Binding-site contacts:
Ligand atom CG2 contacts residue PHE289 of chain 1.B at 3.3 Å (hydrophobic).
Ligand atom CA contacts residue GLU154 of chain 1.B at 3.3 Å.
Ligand atom CG1 contacts residue ASP185 of chain 1.B at 3.4 Å.
Ligand atom OG1 contacts residue LYS195 of chain 1.B at 3.1 Å (salt-bridge).
Ligand atom N contacts residue GLU279 of chain 1.B at 2.9 Å (salt-bridge).
Ligand atom CG contacts residue LEU276 of chain 1.B at 3.4 Å (hydrophobic).
Ligand atom O contacts residue ASN158 of chain 1.B at 3.0 Å (h-bond).
Ligand atom O contacts residue MSE297 of chain 1.B at 3.2 Å.
Ligand atom N contacts residue GLU235 of chain 1.B at 2.8 Å (salt-bridge).
Ligand atom N contacts residue ASN196 of chain 1.B at 2.7 Å (h-bond).
Ligand atom C contacts residue ASN158 of chain 1.B at 3.4 Å.
Ligand atom O contacts residue TYR298 of chain 1.B at 2.7 Å (h-bond).
Ligand atom CD2 contacts residue ASN158 of chain 1.B at 3.4 Å.
Ligand atom C contacts residue THR199 of chain 1.B at 3.5 Å.
Ligand atom CB contacts residue ASN158 of chain 1.B at 3.5 Å.
Ligand atom O contacts residue ASN196 of chain 1.B at 3.2 Å (h-bond).
Ligand atom OG1 contacts residue THR296 of chain 1.B at 3.1 Å (h-bond).
Ligand atom O contacts residue THR199 of chain 1.B at 2.9 Å (h-bond).
Ligand atom CA contacts residue ASN158 of chain 1.B at 3.1 Å.
Ligand atom CA contacts residue GLU279 of chain 1.B at 2.9 Å.
Ligand atom OG1 contacts residue TYR302 of chain 1.B at 2.9 Å (h-bond).
Ligand atom CA contacts residue ASN196 of chain 1.B at 3.3 Å.
Ligand atom CA contacts residue GLU235 of chain 1.B at 3.5 Å.
Ligand atom CG contacts residue GLU235 of chain 1.B at 3.5 Å.
Ligand atom N contacts residue TYR298 of chain 1.B at 3.2 Å (h-bond).
Ligand atom CG2 contacts residue MSE297 of chain 1.B at 3.4 Å.
Ligand atom O contacts residue GLU154 of chain 1.B at 3.3 Å (salt-bridge).
Ligand atom CD2 contacts residue GLU279 of chain 1.B at 2.9 Å.
Ligand atom CG2 contacts residue THR192 of chain 1.B at 3.1 Å.
Ligand atom N contacts residue GLU154 of chain 1.B at 3.3 Å (salt-bridge).
Ligand atom N contacts residue THR199 of chain 1.B at 2.8 Å (h-bond).
Ligand atom CE1 contacts residue MSE297 of chain 1.B at 3.2 Å.
Ligand atom CB contacts residue GLU235 of chain 1.B at 3.1 Å.
Ligand atom O contacts residue LYS70 of chain 1.B at 2.7 Å (salt-bridge).
Ligand atom O contacts residue LYS79 of chain 1.B at 2.6 Å (salt-bridge).
Ligand atom N contacts residue ASN158 of chain 1.B at 2.8 Å (h-bond).
Ligand atom O contacts residue ASN196 of chain 1.B at 2.7 Å (h-bond).
Ligand atom C contacts residue ASN196 of chain 1.B at 3.5 Å.
Ligand atom N contacts residue THR296 of chain 1.B at 3.2 Å (h-bond).
Ligand atom O contacts residue LYS195 of chain 1.B at 2.8 Å (salt-bridge).

Sequence of chain 1.A:
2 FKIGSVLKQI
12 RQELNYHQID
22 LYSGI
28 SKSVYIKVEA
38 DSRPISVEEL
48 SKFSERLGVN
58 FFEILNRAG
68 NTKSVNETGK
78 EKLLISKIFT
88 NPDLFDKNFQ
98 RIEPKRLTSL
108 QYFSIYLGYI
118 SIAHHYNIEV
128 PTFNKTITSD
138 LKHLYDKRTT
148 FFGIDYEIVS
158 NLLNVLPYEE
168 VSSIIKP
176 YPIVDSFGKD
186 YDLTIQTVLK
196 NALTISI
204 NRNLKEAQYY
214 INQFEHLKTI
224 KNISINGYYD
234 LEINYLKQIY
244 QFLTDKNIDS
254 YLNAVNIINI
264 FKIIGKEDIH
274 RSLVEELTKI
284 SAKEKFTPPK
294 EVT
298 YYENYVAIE

Sequence of chain 1.B:
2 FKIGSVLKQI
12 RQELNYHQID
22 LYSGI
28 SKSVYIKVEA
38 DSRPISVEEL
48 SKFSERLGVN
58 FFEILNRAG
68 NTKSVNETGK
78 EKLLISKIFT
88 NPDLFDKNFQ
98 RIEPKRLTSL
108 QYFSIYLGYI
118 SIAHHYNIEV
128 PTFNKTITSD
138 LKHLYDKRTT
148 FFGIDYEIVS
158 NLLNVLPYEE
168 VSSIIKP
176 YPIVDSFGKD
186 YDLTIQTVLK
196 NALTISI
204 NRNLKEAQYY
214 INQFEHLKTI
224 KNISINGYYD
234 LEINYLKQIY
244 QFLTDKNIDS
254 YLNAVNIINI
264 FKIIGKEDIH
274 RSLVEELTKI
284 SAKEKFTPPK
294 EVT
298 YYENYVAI

A protein and the small-molecule ligand that binds it are described below.
Small molecule (SMILES): CC(C)C[C@H](NC(=O)[C@@H](NC(=O)[C@@H](NC(=O)[C@@H](N)CC(C)C)C(C)C)[C@@H](C)O)C(=O)N[C@H](C(=O)N[C@@H](Cc1ccccc1)C(=O)N[C@H](C(=O)O)C(C)C)C(C)C